Binding-site contacts:
Ligand atom N2 contacts residue ASP272 of chain 1.A at 2.9 Å (salt-bridge).
Ligand atom O3B contacts residue MG1 of chain 1.C at 3.5 Å.
Ligand atom O2' contacts residue ARG176 of chain 1.A at 3.2 Å.
Ligand atom C3' contacts residue THR177 of chain 1.A at 3.5 Å.
Ligand atom O2G contacts residue THR181 of chain 1.A at 2.9 Å (h-bond).
Ligand atom O1B contacts residue LYS46 of chain 1.A at 2.8 Å (salt-bridge).
Ligand atom C2' contacts residue THR48 of chain 1.A at 3.3 Å.
Ligand atom N1 contacts residue ASP272 of chain 1.A at 2.8 Å (salt-bridge).
Ligand atom O2B contacts residue MG1 of chain 1.C at 2.1 Å.
Ligand atom O3' contacts residue SER151 of chain 1.A at 3.3 Å (h-bond).
Ligand atom O6 contacts residue ALA326 of chain 1.A at 2.8 Å (h-bond).
Ligand atom N7 contacts residue ALA326 of chain 1.A at 3.4 Å.
Ligand atom O3G contacts residue GLY42 of chain 1.A at 3.5 Å.
Ligand atom O3B contacts residue GLU43 of chain 1.A at 2.8 Å (salt-bridge).
Ligand atom N1 contacts residue THR327 of chain 1.A at 3.5 Å (h-bond).
Ligand atom O2B contacts residue SER47 of chain 1.A at 2.9 Å (h-bond).
Ligand atom C6 contacts residue LYS270 of chain 1.A at 3.5 Å.
Ligand atom O6 contacts residue CYS325 of chain 1.A at 3.3 Å.
Ligand atom O3A contacts residue GLU43 of chain 1.A at 3.4 Å.
Ligand atom PG contacts residue MG1 of chain 1.C at 3.3 Å.
Ligand atom O1A contacts residue SER47 of chain 1.A at 3.3 Å (h-bond).
Ligand atom O1A contacts residue THR48 of chain 1.A at 2.6 Å (h-bond).
Ligand atom N2 contacts residue LEU273 of chain 1.A at 3.5 Å.
Ligand atom N7 contacts residue ASN269 of chain 1.A at 3.0 Å (h-bond).
Ligand atom O3G contacts residue LYS46 of chain 1.A at 2.7 Å (salt-bridge).
Ligand atom O2' contacts residue LEU175 of chain 1.A at 2.6 Å (h-bond).
Ligand atom O6 contacts residue LYS270 of chain 1.A at 3.2 Å (salt-bridge).
Ligand atom O2G contacts residue MG1 of chain 1.C at 2.0 Å.
Ligand atom O3' contacts residue THR177 of chain 1.A at 3.2 Å (h-bond).
Ligand atom O1A contacts residue GLY45 of chain 1.A at 3.3 Å.
Ligand atom O1B contacts residue SER44 of chain 1.A at 3.2 Å (h-bond).
Ligand atom PB contacts residue MG1 of chain 1.C at 3.2 Å.
Ligand atom O3A contacts residue GLY45 of chain 1.A at 3.1 Å (h-bond).
Ligand atom O3' contacts residue ARG178 of chain 1.A at 3.5 Å.
Ligand atom O6 contacts residue ASN269 of chain 1.A at 3.2 Å (h-bond).
Ligand atom O1B contacts residue GLY45 of chain 1.A at 3.1 Å (h-bond).
Ligand atom O4' contacts residue LYS270 of chain 1.A at 3.5 Å (salt-bridge).
Ligand atom N2 contacts residue ARG176 of chain 1.A at 3.5 Å (salt-bridge).
Ligand atom O3' contacts residue ARG176 of chain 1.A at 2.9 Å (salt-bridge).
Ligand atom O3G contacts residue GLY203 of chain 1.A at 2.7 Å (h-bond).

A small-molecule ligand and the protein it binds are described below.
Small molecule (SMILES): Nc1nc2c(ncn2[C@@H]2O[C@H](CO[P](=O)(O)O[P](=O)(O)OP(O)(O)=S)[C@@H](O)[C@H]2O)c(=O)[nH]1

Sequence of chain 1.A:
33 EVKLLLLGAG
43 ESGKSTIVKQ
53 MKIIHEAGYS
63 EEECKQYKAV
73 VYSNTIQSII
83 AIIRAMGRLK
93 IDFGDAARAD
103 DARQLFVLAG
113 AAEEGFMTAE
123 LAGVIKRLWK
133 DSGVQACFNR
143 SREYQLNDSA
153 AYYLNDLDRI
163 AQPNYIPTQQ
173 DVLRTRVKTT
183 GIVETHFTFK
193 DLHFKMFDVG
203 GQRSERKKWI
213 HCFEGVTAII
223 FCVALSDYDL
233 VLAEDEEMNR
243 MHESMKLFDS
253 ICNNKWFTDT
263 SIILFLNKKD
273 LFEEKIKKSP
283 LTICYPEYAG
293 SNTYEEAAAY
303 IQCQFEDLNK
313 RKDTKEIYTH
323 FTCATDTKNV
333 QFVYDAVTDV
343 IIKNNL